Binding-site contacts:
Ligand atom O5 contacts residue LYS269 of chain 4.A at 2.9 Å (salt-bridge).
Ligand atom O3 contacts residue GLY114 of chain 4.A at 3.6 Å.
Ligand atom P contacts residue TYR259 of chain 4.A at 3.7 Å.
Ligand atom O2 contacts residue GLY114 of chain 4.A at 3.6 Å.
Ligand atom O3 contacts residue GLY241 of chain 4.A at 3.9 Å.
Ligand atom C2 contacts residue LYS269 of chain 4.A at 3.9 Å.
Ligand atom C6 contacts residue GLY241 of chain 4.A at 3.9 Å.
Ligand atom O4 contacts residue LEU243 of chain 4.A at 3.4 Å (h-bond).
Ligand atom O4 contacts residue TYR257 of chain 4.A at 2.6 Å (h-bond).
Ligand atom P contacts residue TYR239 of chain 4.A at 4.0 Å.
Ligand atom O1P contacts residue ARG238 of chain 3.A at 2.9 Å (salt-bridge).
Ligand atom O3P contacts residue TYR239 of chain 4.A at 2.8 Å (h-bond).
Ligand atom O3 contacts residue ASP113 of chain 4.A at 2.4 Å (salt-bridge).
Ligand atom O6 contacts residue TYR239 of chain 4.A at 3.9 Å.
Ligand atom C4 contacts residue GLY241 of chain 4.A at 3.4 Å.
Ligand atom O1 contacts residue LEU270 of chain 4.A at 3.5 Å.
Ligand atom O2 contacts residue GLY241 of chain 4.A at 3.6 Å (h-bond).
Ligand atom O2P contacts residue ASN206 of chain 4.A at 3.9 Å.
Ligand atom C4 contacts residue LEU243 of chain 4.A at 3.7 Å (hydrophobic).
Ligand atom C1 contacts residue LYS269 of chain 4.A at 4.0 Å.
Ligand atom O1 contacts residue GLU275 of chain 4.A at 2.6 Å (salt-bridge).
Ligand atom C6 contacts residue LYS269 of chain 4.A at 3.9 Å.
Ligand atom P contacts residue ARG238 of chain 3.A at 3.8 Å.
Ligand atom C6 contacts residue TYR259 of chain 4.A at 4.0 Å (hydrophobic).
Ligand atom C5 contacts residue TYR259 of chain 4.A at 3.9 Å (hydrophobic).
Ligand atom O3 contacts residue SER242 of chain 4.A at 3.7 Å.
Ligand atom C6 contacts residue ARG238 of chain 3.A at 4.0 Å.
Ligand atom C3 contacts residue LEU243 of chain 4.A at 3.7 Å (hydrophobic).
Ligand atom C1 contacts residue GLU275 of chain 4.A at 3.8 Å.
Ligand atom O2P contacts residue TYR259 of chain 4.A at 2.6 Å (h-bond).
Ligand atom C3 contacts residue ASP113 of chain 4.A at 3.4 Å.
Ligand atom O3P contacts residue ASN206 of chain 4.A at 2.7 Å (h-bond).
Ligand atom P contacts residue ASN206 of chain 4.A at 3.7 Å.
Ligand atom C5 contacts residue LYS269 of chain 4.A at 3.9 Å.
Ligand atom O3P contacts residue ARG238 of chain 3.A at 3.1 Å (salt-bridge).
Ligand atom O6 contacts residue LYS269 of chain 4.A at 3.2 Å (salt-bridge).
Ligand atom O6 contacts residue TYR259 of chain 4.A at 3.3 Å.
Ligand atom C6 contacts residue TYR239 of chain 4.A at 3.6 Å (hydrophobic).
Ligand atom C4 contacts residue TYR257 of chain 4.A at 3.8 Å (hydrophobic).
Ligand atom O3 contacts residue LEU243 of chain 4.A at 2.9 Å (h-bond).

Sequence of chain 4.A:
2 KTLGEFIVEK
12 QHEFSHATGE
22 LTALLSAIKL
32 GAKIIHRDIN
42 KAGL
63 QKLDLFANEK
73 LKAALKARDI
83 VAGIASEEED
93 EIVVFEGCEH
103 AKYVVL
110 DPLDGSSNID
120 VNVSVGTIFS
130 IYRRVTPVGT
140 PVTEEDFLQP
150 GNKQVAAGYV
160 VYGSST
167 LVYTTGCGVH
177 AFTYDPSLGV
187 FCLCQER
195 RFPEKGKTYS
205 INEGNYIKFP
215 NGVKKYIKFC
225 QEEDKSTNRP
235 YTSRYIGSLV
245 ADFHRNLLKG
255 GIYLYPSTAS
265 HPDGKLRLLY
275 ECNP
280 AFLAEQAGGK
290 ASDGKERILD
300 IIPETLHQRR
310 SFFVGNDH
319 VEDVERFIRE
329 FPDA

Sequence of chain 3.A:
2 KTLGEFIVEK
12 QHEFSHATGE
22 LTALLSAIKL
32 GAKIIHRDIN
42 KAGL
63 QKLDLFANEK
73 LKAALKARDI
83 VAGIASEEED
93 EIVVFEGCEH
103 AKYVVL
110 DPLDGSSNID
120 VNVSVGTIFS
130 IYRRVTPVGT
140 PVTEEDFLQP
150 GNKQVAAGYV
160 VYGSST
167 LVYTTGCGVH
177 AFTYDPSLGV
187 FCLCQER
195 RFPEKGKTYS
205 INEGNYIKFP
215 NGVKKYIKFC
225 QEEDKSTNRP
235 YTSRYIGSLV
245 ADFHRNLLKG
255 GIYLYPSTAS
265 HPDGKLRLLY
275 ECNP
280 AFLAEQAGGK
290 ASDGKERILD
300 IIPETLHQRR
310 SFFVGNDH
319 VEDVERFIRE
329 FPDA

A small-molecule ligand and the protein it binds are described below.
Small molecule (SMILES): O=P(O)(O)OC[C@H]1O[C@](O)(CO)[C@@H](O)[C@@H]1O